The small molecule below binds the protein below.
Small molecule (SMILES): O=C(NC1CCCCC1)[C@H](C1CCCCC1)n1c(-c2ccc(-c3nnn[nH]3)cc2)nc2ccccc21

Binding-site contacts:
Ligand atom C19 contacts residue ILE118 of chain 1.C at 3.6 Å (hydrophobic).
Ligand atom N5 contacts residue LEU212 of chain 1.C at 3.5 Å.
Ligand atom N6 contacts residue TRP215 of chain 1.C at 3.2 Å (h-bond).
Ligand atom N11 contacts residue MET211 of chain 1.C at 3.4 Å.
Ligand atom C12 contacts residue SER93 of chain 1.C at 3.8 Å.
Ligand atom C36 contacts residue SER116 of chain 1.C at 3.7 Å.
Ligand atom C34 contacts residue ILE96 of chain 1.C at 3.8 Å (hydrophobic).
Ligand atom C35 contacts residue HIS55 of chain 1.C at 3.7 Å.
Ligand atom N13 contacts residue SER93 of chain 1.C at 3.6 Å (h-bond).
Ligand atom C24 contacts residue ILE113 of chain 1.C at 3.5 Å (hydrophobic).
Ligand atom C31 contacts residue ILE47 of chain 1.C at 3.7 Å (hydrophobic).
Ligand atom N5 contacts residue HIS208 of chain 1.C at 2.9 Å (h-bond).
Ligand atom C27 contacts residue MET89 of chain 1.C at 3.7 Å (hydrophobic).
Ligand atom C17 contacts residue SER93 of chain 1.C at 3.8 Å.
Ligand atom C12 contacts residue ILE113 of chain 1.C at 3.8 Å (hydrophobic).
Ligand atom C30 contacts residue ILE113 of chain 1.C at 3.7 Å (hydrophobic).
Ligand atom C1 contacts residue TYR130 of chain 1.C at 3.6 Å (hydrophobic).
Ligand atom C31 contacts residue ASN44 of chain 1.C at 3.7 Å.
Ligand atom N3 contacts residue TYR130 of chain 1.C at 2.7 Å (h-bond).
Ligand atom C23 contacts residue ILE34 of chain 1.C at 3.6 Å (hydrophobic).
Ligand atom N3 contacts residue SER93 of chain 1.C at 3.7 Å.
Ligand atom C8 contacts residue MET211 of chain 1.C at 3.7 Å (hydrophobic).
Ligand atom C22 contacts residue MET51 of chain 1.C at 3.8 Å (hydrophobic).
Ligand atom C28 contacts residue SER93 of chain 1.C at 3.6 Å.
Ligand atom C24 contacts residue SER93 of chain 1.C at 3.5 Å.
Ligand atom C20 contacts residue LEU48 of chain 1.C at 3.5 Å (hydrophobic).
Ligand atom C8 contacts residue LEU48 of chain 1.C at 3.6 Å (hydrophobic).
Ligand atom C30 contacts residue SER93 of chain 1.C at 3.7 Å.
Ligand atom N6 contacts residue MET211 of chain 1.C at 3.3 Å.
Ligand atom C34 contacts residue ILE30 of chain 1.C at 3.8 Å (hydrophobic).
Ligand atom C33 contacts residue HIS55 of chain 1.C at 3.6 Å.
Ligand atom N7 contacts residue HIS208 of chain 1.C at 3.3 Å (h-bond).
Ligand atom C12 contacts residue TYR130 of chain 1.C at 3.6 Å (hydrophobic).
Ligand atom C15 contacts residue LEU48 of chain 1.C at 3.7 Å (hydrophobic).
Ligand atom C33 contacts residue MET51 of chain 1.C at 3.6 Å (hydrophobic).
Ligand atom N7 contacts residue LEU48 of chain 1.C at 3.7 Å.
Ligand atom C18 contacts residue ILE118 of chain 1.C at 3.7 Å (hydrophobic).
Ligand atom O16 contacts residue MET51 of chain 1.C at 3.4 Å.
Ligand atom C24 contacts residue TYR130 of chain 1.C at 3.6 Å (hydrophobic).
Ligand atom N11 contacts residue TRP215 of chain 1.C at 3.0 Å (h-bond).

Sequence of chain 1.C:
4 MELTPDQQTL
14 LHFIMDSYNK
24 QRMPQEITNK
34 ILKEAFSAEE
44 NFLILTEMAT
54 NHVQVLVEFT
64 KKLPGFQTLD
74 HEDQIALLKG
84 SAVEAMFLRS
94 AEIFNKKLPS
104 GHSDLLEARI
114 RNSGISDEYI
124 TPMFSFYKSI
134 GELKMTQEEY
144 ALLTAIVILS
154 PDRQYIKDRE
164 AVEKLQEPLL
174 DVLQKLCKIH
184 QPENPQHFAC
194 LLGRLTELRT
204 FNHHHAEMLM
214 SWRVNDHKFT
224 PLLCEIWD